Sequence of chain 1.C:
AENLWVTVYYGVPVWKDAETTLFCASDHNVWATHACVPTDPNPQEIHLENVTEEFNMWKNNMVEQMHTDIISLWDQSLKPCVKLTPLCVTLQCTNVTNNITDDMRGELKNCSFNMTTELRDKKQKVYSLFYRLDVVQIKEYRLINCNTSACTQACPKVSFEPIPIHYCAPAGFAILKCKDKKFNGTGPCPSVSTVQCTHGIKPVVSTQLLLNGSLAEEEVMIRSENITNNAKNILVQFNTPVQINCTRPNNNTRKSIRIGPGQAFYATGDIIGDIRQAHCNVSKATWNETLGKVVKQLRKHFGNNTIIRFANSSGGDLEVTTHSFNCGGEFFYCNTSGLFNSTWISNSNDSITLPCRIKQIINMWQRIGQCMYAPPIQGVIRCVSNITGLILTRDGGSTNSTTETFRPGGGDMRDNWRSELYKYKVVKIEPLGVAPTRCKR

Binding-site contacts:
Ligand atom C3 contacts residue NAG2 of chain 1.BA at 4.3 Å.
Ligand atom O7 contacts residue GLY358 of chain 1.C at 3.9 Å.
Ligand atom C3 contacts residue ASN361 of chain 1.C at 3.7 Å.
Ligand atom C8 contacts residue ASN361 of chain 1.C at 4.4 Å.
Ligand atom O7 contacts residue ASN361 of chain 1.C at 3.5 Å (h-bond).
Ligand atom O3 contacts residue NAG2 of chain 1.BA at 3.8 Å.
Ligand atom C7 contacts residue NAG2 of chain 1.BA at 4.0 Å.
Ligand atom C7 contacts residue ASN361 of chain 1.C at 3.3 Å.
Ligand atom C8 contacts residue SER357 of chain 1.C at 3.9 Å.
Ligand atom N2 contacts residue NAG2 of chain 1.BA at 3.6 Å.
Ligand atom C7 contacts residue GLY358 of chain 1.C at 4.4 Å.
Ligand atom C7 contacts residue SER357 of chain 1.C at 4.3 Å.
Ligand atom C8 contacts residue NAG1 of chain 1.BA at 3.5 Å.
Ligand atom C8 contacts residue NAG2 of chain 1.BA at 3.8 Å.
Ligand atom C8 contacts residue GLY358 of chain 1.C at 4.2 Å.
Ligand atom O5 contacts residue ASN361 of chain 1.C at 2.4 Å (h-bond).
Ligand atom O7 contacts residue SER357 of chain 1.C at 4.5 Å.
Ligand atom C4 contacts residue ASN361 of chain 1.C at 4.2 Å.
Ligand atom C2 contacts residue ASN361 of chain 1.C at 2.4 Å.
Ligand atom C5 contacts residue ASN361 of chain 1.C at 3.7 Å.
Ligand atom N2 contacts residue ASN361 of chain 1.C at 2.8 Å (h-bond).
Ligand atom C1 contacts residue ASN361 of chain 1.C at 1.4 Å.

The small molecule below binds the protein below.
Small molecule (SMILES): CC(=O)N[C@@H]1[C@@H](O)[C@H](O)[C@@H](CO)O[C@H]1O